The small molecule below binds the protein below.
Small molecule (SMILES): O=C1CN(C(=O)c2cncc(-c3ccccc3)c2)c2ccccc2N1

Binding-site contacts:
Ligand atom N2 contacts residue TYR98 of chain 1.A at 4.0 Å.
Ligand atom C5 contacts residue PRO41 of chain 1.A at 3.7 Å (hydrophobic).
Ligand atom C contacts residue ASN99 of chain 1.A at 3.5 Å.
Ligand atom C5 contacts residue TRP40 of chain 1.A at 3.1 Å (hydrophobic).
Ligand atom O1 contacts residue VAL46 of chain 1.A at 3.7 Å.
Ligand atom C4 contacts residue PRO41 of chain 1.A at 3.7 Å (hydrophobic).
Ligand atom C11 contacts residue TRP40 of chain 1.A at 3.9 Å (hydrophobic).
Ligand atom C2 contacts residue LEU51 of chain 1.A at 3.6 Å (hydrophobic).
Ligand atom C1 contacts residue VAL46 of chain 1.A at 3.9 Å (hydrophobic).
Ligand atom O1 contacts residue PRO41 of chain 1.A at 3.9 Å.
Ligand atom C12 contacts residue TRP40 of chain 1.A at 3.4 Å (hydrophobic).
Ligand atom C15 contacts residue LEU51 of chain 1.A at 3.8 Å (hydrophobic).
Ligand atom C15 contacts residue LEU53 of chain 1.A at 3.8 Å (hydrophobic).
Ligand atom C6 contacts residue PRO41 of chain 1.A at 3.8 Å (hydrophobic).
Ligand atom C13 contacts residue ILE105 of chain 1.A at 3.5 Å (hydrophobic).
Ligand atom C14 contacts residue LEU53 of chain 1.A at 3.7 Å (hydrophobic).
Ligand atom C18 contacts residue ASN99 of chain 1.A at 3.6 Å.
Ligand atom C1 contacts residue LEU53 of chain 1.A at 3.9 Å (hydrophobic).
Ligand atom N contacts residue LEU53 of chain 1.A at 4.1 Å.
Ligand atom N1 contacts residue PRO41 of chain 1.A at 3.6 Å.
Ligand atom C10 contacts residue ASP104 of chain 1.A at 3.7 Å.
Ligand atom C6 contacts residue ILE105 of chain 1.A at 3.9 Å (hydrophobic).
Ligand atom C1 contacts residue TYR56 of chain 1.A at 4.1 Å (hydrophobic).
Ligand atom N contacts residue LEU51 of chain 1.A at 4.0 Å.
Ligand atom C12 contacts residue PRO41 of chain 1.A at 3.9 Å (hydrophobic).
Ligand atom C12 contacts residue MET108 of chain 1.A at 3.6 Å (hydrophobic).
Ligand atom C7 contacts residue ILE105 of chain 1.A at 3.9 Å (hydrophobic).
Ligand atom O1 contacts residue LEU51 of chain 1.A at 3.8 Å.
Ligand atom C19 contacts residue ASN99 of chain 1.A at 3.6 Å.
Ligand atom C19 contacts residue LEU53 of chain 1.A at 3.8 Å (hydrophobic).
Ligand atom C3 contacts residue PRO41 of chain 1.A at 3.8 Å (hydrophobic).
Ligand atom C4 contacts residue LEU51 of chain 1.A at 3.7 Å (hydrophobic).
Ligand atom O contacts residue ASN99 of chain 1.A at 2.8 Å (h-bond).
Ligand atom O contacts residue TYR56 of chain 1.A at 3.8 Å.
Ligand atom N1 contacts residue TRP40 of chain 1.A at 3.4 Å.
Ligand atom C11 contacts residue MET108 of chain 1.A at 3.5 Å (hydrophobic).
Ligand atom C3 contacts residue LEU51 of chain 1.A at 4.0 Å (hydrophobic).
Ligand atom O contacts residue TYR98 of chain 1.A at 4.0 Å.
Ligand atom N2 contacts residue ASN99 of chain 1.A at 2.8 Å (h-bond).
Ligand atom C13 contacts residue PRO41 of chain 1.A at 3.9 Å (hydrophobic).

Sequence of chain 1.A:
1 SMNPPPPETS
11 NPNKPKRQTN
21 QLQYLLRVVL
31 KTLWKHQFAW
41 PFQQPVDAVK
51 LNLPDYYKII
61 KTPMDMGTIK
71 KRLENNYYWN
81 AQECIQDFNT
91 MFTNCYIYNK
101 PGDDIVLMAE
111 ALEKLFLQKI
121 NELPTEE